Binding-site contacts:
Ligand atom N contacts residue PRO43 of chain 34.D at 4.4 Å.
Ligand atom O contacts residue ARG36 of chain 34.D at 3.6 Å (salt-bridge).
Ligand atom CB contacts residue ASP243 of chain 34.D at 4.3 Å.
Ligand atom O contacts residue ASP243 of chain 34.D at 4.1 Å.
Ligand atom O contacts residue ARG29 of chain 34.D at 3.8 Å.
Ligand atom C contacts residue ARG35 of chain 34.D at 4.4 Å.
Ligand atom CA contacts residue PRO43 of chain 34.D at 4.4 Å (hydrophobic).
Ligand atom CA contacts residue ASP243 of chain 34.D at 4.4 Å.
Ligand atom CB contacts residue ARG35 of chain 34.D at 4.1 Å.
Ligand atom CG1 contacts residue ARG35 of chain 34.D at 4.2 Å.
Ligand atom O contacts residue ARG35 of chain 34.D at 3.1 Å (salt-bridge).
Ligand atom CD1 contacts residue LEU32 of chain 34.D at 3.8 Å (hydrophobic).
Ligand atom NE2 contacts residue ARG36 of chain 34.D at 3.9 Å.
Ligand atom N contacts residue ARG35 of chain 34.D at 4.1 Å.
Ligand atom N contacts residue ASP243 of chain 34.D at 2.8 Å (salt-bridge).
Ligand atom OE1 contacts residue ARG36 of chain 34.D at 3.8 Å.
Ligand atom CG2 contacts residue PRO43 of chain 34.D at 3.9 Å (hydrophobic).
Ligand atom CB contacts residue ARG35 of chain 34.D at 3.5 Å.
Ligand atom OG contacts residue ILE25 of chain 34.D at 4.0 Å.
Ligand atom CA contacts residue ARG29 of chain 34.D at 4.0 Å.
Ligand atom CD1 contacts residue LEU40 of chain 34.D at 3.8 Å (hydrophobic).
Ligand atom C contacts residue ASP243 of chain 34.D at 3.9 Å.
Ligand atom CA contacts residue ASP243 of chain 34.D at 3.3 Å.
Ligand atom C contacts residue ARG35 of chain 34.D at 3.6 Å.
Ligand atom CG contacts residue LEU40 of chain 34.D at 4.4 Å (hydrophobic).
Ligand atom CG2 contacts residue ASP243 of chain 34.D at 3.3 Å.
Ligand atom C contacts residue ASP243 of chain 34.D at 3.8 Å.
Ligand atom CA contacts residue ASP243 of chain 34.D at 4.3 Å.
Ligand atom CD1 contacts residue ARG29 of chain 34.D at 4.4 Å.
Ligand atom C contacts residue ARG36 of chain 34.D at 3.2 Å.
Ligand atom CD contacts residue ARG36 of chain 34.D at 4.1 Å.
Ligand atom N contacts residue ASP243 of chain 34.D at 3.2 Å (salt-bridge).
Ligand atom CD1 contacts residue ARG35 of chain 34.D at 4.5 Å.
Ligand atom CB contacts residue ARG29 of chain 34.D at 4.1 Å.
Ligand atom CB contacts residue LEU40 of chain 34.D at 4.1 Å (hydrophobic).
Ligand atom CB contacts residue PRO43 of chain 34.D at 3.8 Å (hydrophobic).
Ligand atom OG contacts residue ARG29 of chain 34.D at 4.3 Å.
Ligand atom CG2 contacts residue LEU40 of chain 34.D at 4.2 Å (hydrophobic).
Ligand atom O contacts residue ARG35 of chain 34.D at 3.4 Å (salt-bridge).
Ligand atom CA contacts residue ARG35 of chain 34.D at 3.9 Å.

Sequence of chain 34.D:
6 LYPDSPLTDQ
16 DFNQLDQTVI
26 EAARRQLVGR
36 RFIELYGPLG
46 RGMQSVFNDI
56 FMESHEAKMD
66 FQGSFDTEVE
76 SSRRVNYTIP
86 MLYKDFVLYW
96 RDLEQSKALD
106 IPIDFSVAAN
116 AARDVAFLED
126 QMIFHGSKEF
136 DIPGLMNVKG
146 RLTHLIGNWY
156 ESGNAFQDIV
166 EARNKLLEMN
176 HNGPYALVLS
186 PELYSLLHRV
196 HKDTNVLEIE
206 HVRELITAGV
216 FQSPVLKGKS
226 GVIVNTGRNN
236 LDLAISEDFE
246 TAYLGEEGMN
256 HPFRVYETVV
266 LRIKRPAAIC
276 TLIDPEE

The small molecule below binds the protein below.
Small molecule (SMILES): CC[C@H](C)[C@H](NC(=O)[C@H](CC(C)C)NC(=O)[C@H](CO)NC(=O)CNC(=O)[C@@H](NC(=O)[C@@H](N)[C@@H](C)O)C(C)C)C(=O)N[C@H](C=O)CCC(N)=O